Sequence of chain 1.A:
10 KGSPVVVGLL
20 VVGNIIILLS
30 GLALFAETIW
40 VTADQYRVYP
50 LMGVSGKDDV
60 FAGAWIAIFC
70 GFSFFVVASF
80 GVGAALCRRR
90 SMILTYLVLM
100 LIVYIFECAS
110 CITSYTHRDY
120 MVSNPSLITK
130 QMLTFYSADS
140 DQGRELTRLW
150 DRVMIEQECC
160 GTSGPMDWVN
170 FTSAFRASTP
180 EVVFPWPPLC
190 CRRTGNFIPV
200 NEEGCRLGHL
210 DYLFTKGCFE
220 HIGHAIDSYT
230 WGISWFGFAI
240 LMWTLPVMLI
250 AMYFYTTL

Sequence of chain 1.B:
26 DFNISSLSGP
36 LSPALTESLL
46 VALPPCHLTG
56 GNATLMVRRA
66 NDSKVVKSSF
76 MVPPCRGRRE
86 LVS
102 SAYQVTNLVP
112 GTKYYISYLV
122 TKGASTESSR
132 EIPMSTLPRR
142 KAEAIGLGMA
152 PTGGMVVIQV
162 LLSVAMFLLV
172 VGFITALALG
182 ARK

Binding-site contacts:
Ligand atom C7 contacts residue ALA39 of chain 1.B at 4.4 Å (hydrophobic).
Ligand atom O7 contacts residue ARG141 of chain 1.B at 3.6 Å.
Ligand atom O3 contacts residue ALA39 of chain 1.B at 4.3 Å.
Ligand atom C5 contacts residue ASN169 of chain 1.A at 3.7 Å.
Ligand atom C2 contacts residue ASN169 of chain 1.A at 2.5 Å.
Ligand atom N2 contacts residue ASN169 of chain 1.A at 3.1 Å (h-bond).
Ligand atom O6 contacts residue SER162 of chain 1.A at 4.4 Å.
Ligand atom C8 contacts residue LEU138 of chain 1.B at 3.8 Å (hydrophobic).
Ligand atom C7 contacts residue ARG141 of chain 1.B at 4.2 Å.
Ligand atom C8 contacts residue ALA39 of chain 1.B at 3.4 Å (hydrophobic).
Ligand atom O6 contacts residue MET165 of chain 1.A at 3.5 Å.
Ligand atom O5 contacts residue ASN169 of chain 1.A at 2.3 Å (h-bond).
Ligand atom O7 contacts residue ASN169 of chain 1.A at 3.2 Å.
Ligand atom C7 contacts residue ASN169 of chain 1.A at 3.5 Å.
Ligand atom C3 contacts residue ASN169 of chain 1.A at 3.8 Å.
Ligand atom N2 contacts residue LEU138 of chain 1.B at 4.3 Å.
Ligand atom C4 contacts residue ASN169 of chain 1.A at 4.1 Å.
Ligand atom O5 contacts residue SER162 of chain 1.A at 4.3 Å.
Ligand atom O7 contacts residue ALA39 of chain 1.B at 4.2 Å.
Ligand atom C8 contacts residue MET165 of chain 1.A at 3.7 Å (hydrophobic).
Ligand atom C1 contacts residue ASN169 of chain 1.A at 1.4 Å.
Ligand atom O5 contacts residue MET165 of chain 1.A at 4.0 Å.
Ligand atom C8 contacts residue ARG141 of chain 1.B at 3.5 Å.
Ligand atom C6 contacts residue MET165 of chain 1.A at 4.0 Å (hydrophobic).

This small molecule binds to this protein.
Small molecule (SMILES): CC(=O)N[C@H]1[C@H](O[C@H]2[C@H](O)[C@@H](NC(C)=O)CO[C@@H]2CO)O[C@H](CO)[C@@H](O)[C@@H]1O